Sequence of chain 3.I:
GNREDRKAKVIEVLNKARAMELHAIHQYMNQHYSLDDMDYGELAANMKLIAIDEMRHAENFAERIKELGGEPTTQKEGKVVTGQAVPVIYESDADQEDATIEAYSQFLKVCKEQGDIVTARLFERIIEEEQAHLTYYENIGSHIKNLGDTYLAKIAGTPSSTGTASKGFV

Binding-site contacts:
Ligand atom CMA contacts residue HIS28 of chain 3.J at 3.6 Å.
Ligand atom CMD contacts residue MET31 of chain 3.I at 3.3 Å (hydrophobic).
Ligand atom CGD contacts residue ARG20 of chain 3.J at 3.3 Å.
Ligand atom C1B contacts residue MET57 of chain 3.I at 3.3 Å (hydrophobic).
Ligand atom CHD contacts residue MET57 of chain 3.J at 3.4 Å (hydrophobic).
Ligand atom CBB contacts residue SER168 of chain 3.J at 3.5 Å.
Ligand atom FE contacts residue MET57 of chain 3.J at 2.4 Å.
Ligand atom CGA contacts residue ARG20 of chain 3.I at 3.3 Å.
Ligand atom O1B contacts residue LYS50 of chain 3.J at 2.5 Å (salt-bridge).
Ligand atom O2B contacts residue SER168 of chain 3.J at 2.6 Å (h-bond).
Ligand atom C1D contacts residue MET57 of chain 3.J at 3.3 Å (hydrophobic).
Ligand atom CMD contacts residue TYR35 of chain 3.I at 3.4 Å (hydrophobic).
Ligand atom C1B contacts residue MET57 of chain 3.J at 3.4 Å (hydrophobic).
Ligand atom CGD contacts residue MET31 of chain 3.I at 3.5 Å (hydrophobic).
Ligand atom O1A contacts residue TYR35 of chain 3.J at 2.7 Å (h-bond).
Ligand atom O2C contacts residue SER168 of chain 3.J at 2.7 Å.
Ligand atom C4A contacts residue MET57 of chain 3.I at 3.4 Å (hydrophobic).
Ligand atom CGB contacts residue LYS50 of chain 3.J at 3.6 Å.
Ligand atom CMB contacts residue GLU61 of chain 3.I at 3.5 Å.
Ligand atom NB contacts residue MET57 of chain 3.J at 3.0 Å (h-bond).
Ligand atom O2D contacts residue TYR35 of chain 3.I at 3.0 Å (h-bond).
Ligand atom O1A contacts residue ARG20 of chain 3.I at 2.7 Å (salt-bridge).
Ligand atom NA contacts residue MET57 of chain 3.I at 3.5 Å (h-bond).
Ligand atom O2D contacts residue ARG20 of chain 3.J at 2.5 Å (salt-bridge).
Ligand atom NB contacts residue MET57 of chain 3.I at 2.8 Å (h-bond).
Ligand atom CHB contacts residue MET57 of chain 3.I at 3.3 Å (hydrophobic).
Ligand atom FE contacts residue MET57 of chain 3.I at 2.4 Å.
Ligand atom ND contacts residue MET57 of chain 3.I at 3.0 Å.
Ligand atom O2B contacts residue ALA167 of chain 3.J at 3.6 Å.
Ligand atom ND contacts residue MET57 of chain 3.J at 3.4 Å (h-bond).
Ligand atom NC contacts residue MET57 of chain 3.J at 3.3 Å (h-bond).
Ligand atom O1D contacts residue HIS28 of chain 3.I at 3.0 Å.
Ligand atom NC contacts residue MET57 of chain 3.I at 3.0 Å (h-bond).
Ligand atom O1D contacts residue ARG20 of chain 3.J at 3.4 Å (salt-bridge).
Ligand atom NA contacts residue MET57 of chain 3.J at 3.2 Å (h-bond).
Ligand atom CBD contacts residue MET31 of chain 3.I at 3.4 Å (hydrophobic).
Ligand atom CMD contacts residue MET57 of chain 3.J at 3.4 Å (hydrophobic).
Ligand atom CMD contacts residue GLU61 of chain 3.J at 3.5 Å.
Ligand atom O2A contacts residue ARG20 of chain 3.I at 2.8 Å (salt-bridge).
Ligand atom CHB contacts residue MET57 of chain 3.J at 3.6 Å (hydrophobic).

Sequence of chain 3.J:
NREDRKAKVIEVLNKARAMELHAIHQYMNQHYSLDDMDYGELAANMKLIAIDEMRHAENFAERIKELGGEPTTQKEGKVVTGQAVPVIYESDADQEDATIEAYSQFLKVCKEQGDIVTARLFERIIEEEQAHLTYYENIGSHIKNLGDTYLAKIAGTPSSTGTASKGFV

This protein binds this small molecule.
Small molecule (SMILES): CC1=C(CCC(=O)O)C2=Cc3c(CCC(=O)O)c(C)c4n3[Fe@]35n6c(c(C)c(CCC(=O)O)c6=CC1=[N+]23)=CC1=[N+]5C(=C4)C(C)=C1CCC(=O)O